Binding-site contacts:
Ligand atom C7 contacts residue GLY24 of chain 1.F at 4.4 Å.
Ligand atom O5 contacts residue ARG73 of chain 1.F at 3.4 Å (salt-bridge).
Ligand atom C7 contacts residue ARG73 of chain 1.F at 3.7 Å.
Ligand atom C4 contacts residue ASN26 of chain 1.F at 4.3 Å.
Ligand atom C5 contacts residue ASN26 of chain 1.F at 3.7 Å.
Ligand atom C8 contacts residue ASP25 of chain 1.F at 4.2 Å.
Ligand atom C4 contacts residue ARG73 of chain 1.F at 4.5 Å.
Ligand atom C8 contacts residue ARG73 of chain 1.F at 3.1 Å.
Ligand atom C3 contacts residue ASN26 of chain 1.F at 3.8 Å.
Ligand atom C7 contacts residue ASN26 of chain 1.F at 3.3 Å.
Ligand atom O4 contacts residue ARG73 of chain 1.F at 4.3 Å.
Ligand atom O6 contacts residue ARG73 of chain 1.F at 2.5 Å (salt-bridge).
Ligand atom N2 contacts residue ARG73 of chain 1.F at 3.8 Å.
Ligand atom C1 contacts residue ARG73 of chain 1.F at 3.9 Å.
Ligand atom C1 contacts residue ASN26 of chain 1.F at 1.4 Å.
Ligand atom C2 contacts residue ASN26 of chain 1.F at 2.5 Å.
Ligand atom C5 contacts residue ARG73 of chain 1.F at 3.3 Å.
Ligand atom N2 contacts residue ASN26 of chain 1.F at 3.0 Å (h-bond).
Ligand atom C8 contacts residue GLY24 of chain 1.F at 3.0 Å.
Ligand atom C8 contacts residue ASN26 of chain 1.F at 4.0 Å.
Ligand atom O5 contacts residue ASN26 of chain 1.F at 2.4 Å (h-bond).
Ligand atom O7 contacts residue ASN26 of chain 1.F at 3.3 Å (h-bond).
Ligand atom C6 contacts residue ARG73 of chain 1.F at 3.1 Å.

A small-molecule ligand and the protein it binds are described below.
Small molecule (SMILES): CC(=O)N[C@H]1[C@H](O[C@H]2[C@H](O)[C@@H](NC(C)=O)CO[C@@H]2CO)O[C@H](CO)[C@@H](O)[C@@H]1O

Sequence of chain 1.F:
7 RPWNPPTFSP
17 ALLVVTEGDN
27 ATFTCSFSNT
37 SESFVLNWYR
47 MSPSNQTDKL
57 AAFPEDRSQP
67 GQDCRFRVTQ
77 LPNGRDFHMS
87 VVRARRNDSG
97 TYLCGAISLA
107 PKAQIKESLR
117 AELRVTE